The protein below binds the small molecule below.
Small molecule (SMILES): CC(=O)N[C@@H]1[C@@H](O)[C@H](O)[C@@H](CO)O[C@H]1O

Sequence of chain 2.B:
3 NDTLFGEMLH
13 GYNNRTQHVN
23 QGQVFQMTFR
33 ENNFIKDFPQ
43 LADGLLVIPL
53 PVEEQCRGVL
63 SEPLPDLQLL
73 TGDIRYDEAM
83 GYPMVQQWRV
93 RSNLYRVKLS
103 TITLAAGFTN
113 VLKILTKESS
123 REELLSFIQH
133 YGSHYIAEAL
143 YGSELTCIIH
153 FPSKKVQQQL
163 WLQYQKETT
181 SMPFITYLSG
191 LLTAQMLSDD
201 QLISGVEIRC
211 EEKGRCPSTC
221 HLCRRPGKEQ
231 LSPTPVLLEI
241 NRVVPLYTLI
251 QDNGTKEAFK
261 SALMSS

Sequence of chain 1.B:
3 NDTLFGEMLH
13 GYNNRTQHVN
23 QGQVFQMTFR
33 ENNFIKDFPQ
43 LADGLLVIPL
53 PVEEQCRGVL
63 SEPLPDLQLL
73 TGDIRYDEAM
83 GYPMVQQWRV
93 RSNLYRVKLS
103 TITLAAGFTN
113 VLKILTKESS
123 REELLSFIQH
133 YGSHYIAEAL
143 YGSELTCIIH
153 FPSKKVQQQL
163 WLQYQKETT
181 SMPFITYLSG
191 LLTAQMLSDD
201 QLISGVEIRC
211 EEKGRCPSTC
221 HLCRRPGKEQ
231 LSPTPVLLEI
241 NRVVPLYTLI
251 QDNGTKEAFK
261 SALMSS

Binding-site contacts:
Ligand atom O5 contacts residue MET29 of chain 1.B at 4.2 Å.
Ligand atom C3 contacts residue ASP75 of chain 2.B at 4.2 Å.
Ligand atom C2 contacts residue ASN3 of chain 1.B at 3.3 Å.
Ligand atom O6 contacts residue LEU11 of chain 1.B at 4.3 Å.
Ligand atom C6 contacts residue ALA107 of chain 1.B at 3.9 Å (hydrophobic).
Ligand atom O6 contacts residue ALA107 of chain 1.B at 4.3 Å.
Ligand atom C6 contacts residue MET29 of chain 1.B at 3.6 Å (hydrophobic).
Ligand atom N2 contacts residue ASN3 of chain 1.B at 3.9 Å.
Ligand atom C6 contacts residue PHE27 of chain 1.B at 4.1 Å (hydrophobic).
Ligand atom C7 contacts residue ASN3 of chain 1.B at 3.7 Å.
Ligand atom O6 contacts residue GLN28 of chain 1.B at 3.4 Å.
Ligand atom O4 contacts residue ALA107 of chain 1.B at 4.3 Å.
Ligand atom O6 contacts residue PHE27 of chain 1.B at 3.2 Å (h-bond).
Ligand atom O5 contacts residue ASN3 of chain 1.B at 3.6 Å (h-bond).
Ligand atom C1 contacts residue ASN3 of chain 1.B at 3.2 Å.
Ligand atom O3 contacts residue ASP75 of chain 2.B at 3.9 Å.
Ligand atom O4 contacts residue ALA108 of chain 1.B at 4.0 Å.
Ligand atom O6 contacts residue MET29 of chain 1.B at 2.9 Å (h-bond).
Ligand atom O6 contacts residue GLN25 of chain 1.B at 3.4 Å (h-bond).
Ligand atom O3 contacts residue GLY74 of chain 2.B at 4.1 Å.
Ligand atom C6 contacts residue GLN28 of chain 1.B at 3.6 Å.
Ligand atom O7 contacts residue ASN3 of chain 1.B at 2.9 Å (h-bond).